Binding-site contacts:
Ligand atom CAO contacts residue MKT1 of chain 2.I at 1.5 Å.
Ligand atom CAM contacts residue MKT1 of chain 2.I at 1.9 Å.
Ligand atom CAD contacts residue MKT1 of chain 2.I at 2.8 Å.
Ligand atom CAL contacts residue MKT1 of chain 2.I at 0.7 Å.
Ligand atom CAW contacts residue LYS47 of chain 1.B at 3.5 Å.
Ligand atom OAI contacts residue LEU49 of chain 1.B at 3.5 Å.
Ligand atom CAS contacts residue THR151 of chain 1.B at 3.4 Å.
Ligand atom CAU contacts residue MKT1 of chain 2.I at 1.4 Å.
Ligand atom OAE contacts residue MKT1 of chain 2.I at 0.6 Å.
Ligand atom CAD contacts residue SER149 of chain 2.B at 3.1 Å.
Ligand atom OAI contacts residue MKT1 of chain 2.I at 2.2 Å.
Ligand atom OAI contacts residue VAL153 of chain 2.B at 3.1 Å.
Ligand atom OAF contacts residue THR151 of chain 1.B at 2.3 Å.
Ligand atom CAS contacts residue ALA140 of chain 1.B at 3.2 Å (hydrophobic).
Ligand atom CAK contacts residue MKT1 of chain 2.I at 0.7 Å.
Ligand atom CAR contacts residue MKT1 of chain 2.I at 1.9 Å.
Ligand atom OAG contacts residue LYS47 of chain 1.B at 3.6 Å.
Ligand atom OAP contacts residue MKT1 of chain 2.I at 0.6 Å.
Ligand atom CAX contacts residue MKT1 of chain 2.I at 0.8 Å.
Ligand atom CAY contacts residue MKT1 of chain 2.I at 0.7 Å.
Ligand atom CAT contacts residue MKT1 of chain 2.I at 3.0 Å.
Ligand atom CAW contacts residue MKT1 of chain 2.I at 3.2 Å.
Ligand atom CAM contacts residue LYS47 of chain 1.B at 3.4 Å.
Ligand atom CAC contacts residue MKT1 of chain 2.I at 0.8 Å.
Ligand atom CAT contacts residue LYS47 of chain 1.B at 3.2 Å.
Ligand atom OAH contacts residue MKT1 of chain 2.I at 0.7 Å.
Ligand atom OAE contacts residue LEU49 of chain 1.B at 3.4 Å.
Ligand atom CAV contacts residue MKT1 of chain 2.I at 1.9 Å.
Ligand atom CAC contacts residue SER149 of chain 2.B at 3.2 Å.
Ligand atom CAS contacts residue MKT1 of chain 2.I at 0.6 Å.
Ligand atom OAH contacts residue THR151 of chain 1.B at 3.1 Å.
Ligand atom CAU contacts residue ALA140 of chain 1.B at 3.4 Å (hydrophobic).
Ligand atom CBA contacts residue MKT1 of chain 2.I at 1.0 Å.
Ligand atom CBB contacts residue MKT1 of chain 2.I at 1.1 Å.
Ligand atom CBC contacts residue MKT1 of chain 2.I at 0.6 Å.
Ligand atom CAY contacts residue LEU49 of chain 1.B at 3.6 Å (hydrophobic).
Ligand atom CAZ contacts residue MKT1 of chain 2.I at 0.6 Å.
Ligand atom OAF contacts residue ALA140 of chain 1.B at 3.4 Å.
Ligand atom CAJ contacts residue LYS47 of chain 1.B at 3.4 Å.
Ligand atom OAF contacts residue MKT1 of chain 2.I at 1.6 Å (h-bond).

Sequence of chain 2.B:
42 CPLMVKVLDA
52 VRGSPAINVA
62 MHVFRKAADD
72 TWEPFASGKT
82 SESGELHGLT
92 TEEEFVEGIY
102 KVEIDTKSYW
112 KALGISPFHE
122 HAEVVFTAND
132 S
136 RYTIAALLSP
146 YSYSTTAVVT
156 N

A small-molecule ligand and the protein it binds are described below.
Small molecule (SMILES): CC(C)=CCc1c(O)cc2oc3cc(O)c(O)c(CC=C(C)C)c3c(=O)c2c1O

Sequence of chain 1.B:
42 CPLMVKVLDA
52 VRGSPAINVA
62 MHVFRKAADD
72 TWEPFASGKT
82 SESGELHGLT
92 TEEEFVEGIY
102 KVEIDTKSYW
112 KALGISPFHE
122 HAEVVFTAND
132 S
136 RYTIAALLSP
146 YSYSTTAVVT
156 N